Binding-site contacts:
Ligand atom N2 contacts residue ASN873 of chain 1.A at 2.9 Å (h-bond).
Ligand atom C1 contacts residue THR875 of chain 1.A at 3.7 Å.
Ligand atom C5 contacts residue ASN873 of chain 1.A at 3.7 Å.
Ligand atom C8 contacts residue ASN873 of chain 1.A at 3.9 Å.
Ligand atom C7 contacts residue ASN873 of chain 1.A at 3.2 Å.
Ligand atom C2 contacts residue ASN873 of chain 1.A at 2.5 Å.
Ligand atom C4 contacts residue ASN873 of chain 1.A at 4.2 Å.
Ligand atom O7 contacts residue ASN873 of chain 1.A at 3.0 Å (h-bond).
Ligand atom O7 contacts residue ASN1005 of chain 1.A at 3.7 Å.
Ligand atom C1 contacts residue ASN873 of chain 1.A at 1.4 Å.
Ligand atom O5 contacts residue ASN873 of chain 1.A at 2.4 Å (h-bond).
Ligand atom O5 contacts residue THR875 of chain 1.A at 3.2 Å (h-bond).
Ligand atom C3 contacts residue ASN873 of chain 1.A at 3.8 Å.
Ligand atom C6 contacts residue THR875 of chain 1.A at 3.5 Å.
Ligand atom C5 contacts residue THR875 of chain 1.A at 3.3 Å.

A small-molecule ligand and the protein it binds are described below.
Small molecule (SMILES): CC(=O)N[C@@H]1[C@@H](O)[C@H](O)[C@@H](CO)O[C@H]1O

Sequence of chain 1.A:
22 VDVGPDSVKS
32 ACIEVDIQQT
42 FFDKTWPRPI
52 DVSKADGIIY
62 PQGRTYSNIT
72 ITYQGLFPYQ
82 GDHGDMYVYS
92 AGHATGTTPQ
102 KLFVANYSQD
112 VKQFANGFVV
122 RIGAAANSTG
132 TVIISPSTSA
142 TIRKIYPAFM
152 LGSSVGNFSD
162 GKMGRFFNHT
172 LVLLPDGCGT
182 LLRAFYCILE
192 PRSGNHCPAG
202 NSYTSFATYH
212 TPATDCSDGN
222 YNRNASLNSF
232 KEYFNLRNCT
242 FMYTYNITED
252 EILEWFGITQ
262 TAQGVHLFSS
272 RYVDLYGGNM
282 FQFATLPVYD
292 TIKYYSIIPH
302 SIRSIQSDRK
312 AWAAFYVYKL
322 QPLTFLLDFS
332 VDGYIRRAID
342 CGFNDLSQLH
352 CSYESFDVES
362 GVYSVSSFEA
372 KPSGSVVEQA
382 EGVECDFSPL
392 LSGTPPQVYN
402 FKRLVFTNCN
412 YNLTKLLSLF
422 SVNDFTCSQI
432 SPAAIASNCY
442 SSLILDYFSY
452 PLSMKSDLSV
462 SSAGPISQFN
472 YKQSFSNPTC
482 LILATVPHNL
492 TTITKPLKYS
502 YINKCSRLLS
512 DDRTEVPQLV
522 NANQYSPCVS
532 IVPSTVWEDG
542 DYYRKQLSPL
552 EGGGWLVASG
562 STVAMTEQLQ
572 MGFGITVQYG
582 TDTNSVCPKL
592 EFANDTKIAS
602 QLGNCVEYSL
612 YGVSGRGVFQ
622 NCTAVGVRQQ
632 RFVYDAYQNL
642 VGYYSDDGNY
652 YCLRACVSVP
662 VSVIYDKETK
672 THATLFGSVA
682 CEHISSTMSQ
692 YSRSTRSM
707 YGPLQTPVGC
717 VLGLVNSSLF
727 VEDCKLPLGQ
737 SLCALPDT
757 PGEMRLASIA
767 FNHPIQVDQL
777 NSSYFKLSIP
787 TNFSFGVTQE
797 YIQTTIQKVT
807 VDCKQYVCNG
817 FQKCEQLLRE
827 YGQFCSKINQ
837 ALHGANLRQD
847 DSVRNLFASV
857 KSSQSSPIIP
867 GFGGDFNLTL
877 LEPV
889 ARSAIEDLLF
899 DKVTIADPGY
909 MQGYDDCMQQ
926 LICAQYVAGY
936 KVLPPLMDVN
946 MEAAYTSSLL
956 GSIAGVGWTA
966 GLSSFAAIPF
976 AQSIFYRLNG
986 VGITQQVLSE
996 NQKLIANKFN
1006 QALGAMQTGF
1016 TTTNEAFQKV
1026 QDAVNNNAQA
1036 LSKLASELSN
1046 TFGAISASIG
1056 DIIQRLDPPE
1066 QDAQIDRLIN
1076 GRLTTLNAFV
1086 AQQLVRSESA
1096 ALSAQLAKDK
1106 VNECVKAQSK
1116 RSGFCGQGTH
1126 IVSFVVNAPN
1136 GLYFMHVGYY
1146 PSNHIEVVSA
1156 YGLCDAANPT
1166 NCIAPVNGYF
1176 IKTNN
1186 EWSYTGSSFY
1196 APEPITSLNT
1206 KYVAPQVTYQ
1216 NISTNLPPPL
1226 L